Sequence of chain 1.B:
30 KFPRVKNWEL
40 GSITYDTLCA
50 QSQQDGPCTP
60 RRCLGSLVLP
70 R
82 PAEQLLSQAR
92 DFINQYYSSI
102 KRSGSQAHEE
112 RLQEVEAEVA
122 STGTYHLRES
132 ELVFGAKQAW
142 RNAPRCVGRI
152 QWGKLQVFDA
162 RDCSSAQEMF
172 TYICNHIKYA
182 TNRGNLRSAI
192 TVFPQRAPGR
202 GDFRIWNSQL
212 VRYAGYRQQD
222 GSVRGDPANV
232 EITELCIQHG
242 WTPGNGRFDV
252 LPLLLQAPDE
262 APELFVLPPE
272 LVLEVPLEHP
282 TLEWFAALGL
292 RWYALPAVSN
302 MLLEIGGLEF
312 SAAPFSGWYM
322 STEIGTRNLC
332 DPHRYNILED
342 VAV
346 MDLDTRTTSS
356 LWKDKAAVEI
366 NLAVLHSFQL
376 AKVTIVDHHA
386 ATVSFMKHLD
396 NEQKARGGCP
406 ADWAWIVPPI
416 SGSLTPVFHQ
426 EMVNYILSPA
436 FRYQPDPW

Sequence of chain 1.A:
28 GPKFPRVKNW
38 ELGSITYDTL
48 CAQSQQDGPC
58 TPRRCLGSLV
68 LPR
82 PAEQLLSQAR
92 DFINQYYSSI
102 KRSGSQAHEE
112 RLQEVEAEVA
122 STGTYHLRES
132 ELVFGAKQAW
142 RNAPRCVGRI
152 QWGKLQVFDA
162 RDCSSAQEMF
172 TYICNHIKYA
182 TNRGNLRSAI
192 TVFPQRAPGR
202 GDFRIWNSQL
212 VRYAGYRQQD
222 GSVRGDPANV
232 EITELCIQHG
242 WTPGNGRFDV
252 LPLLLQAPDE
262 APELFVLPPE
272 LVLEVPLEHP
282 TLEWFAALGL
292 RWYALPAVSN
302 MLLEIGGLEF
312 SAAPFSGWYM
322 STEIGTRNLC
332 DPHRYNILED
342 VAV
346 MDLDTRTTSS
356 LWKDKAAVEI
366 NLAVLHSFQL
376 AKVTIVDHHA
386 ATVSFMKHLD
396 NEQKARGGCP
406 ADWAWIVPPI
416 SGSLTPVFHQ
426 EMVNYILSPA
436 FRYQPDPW

Binding-site contacts:
Ligand atom N18 contacts residue HEM1 of chain 1.J at 3.1 Å (h-bond).
Ligand atom C20 contacts residue HEM1 of chain 1.J at 3.5 Å.
Ligand atom C31 contacts residue HEM1 of chain 1.J at 3.7 Å.
Ligand atom C13 contacts residue TYR438 of chain 1.B at 3.4 Å (hydrophobic).
Ligand atom C38 contacts residue HEM1 of chain 1.J at 3.7 Å.
Ligand atom C22 contacts residue GLY318 of chain 1.B at 3.1 Å.
Ligand atom C34 contacts residue HEM1 of chain 1.J at 3.7 Å.
Ligand atom C14 contacts residue TYR438 of chain 1.B at 3.5 Å (hydrophobic).
Ligand atom C23 contacts residue PHE316 of chain 1.B at 3.5 Å (hydrophobic).
Ligand atom C26 contacts residue GLU324 of chain 1.B at 3.5 Å.
Ligand atom C22 contacts residue SER317 of chain 1.B at 3.4 Å.
Ligand atom C22 contacts residue PHE316 of chain 1.B at 3.7 Å (hydrophobic).
Ligand atom S21 contacts residue GLY318 of chain 1.B at 3.6 Å.
Ligand atom N27 contacts residue GLU324 of chain 1.B at 2.6 Å (salt-bridge).
Ligand atom C35 contacts residue VAL299 of chain 1.B at 3.5 Å (hydrophobic).
Ligand atom S21 contacts residue HEM1 of chain 1.J at 3.3 Å.
Ligand atom C12 contacts residue LEU68 of chain 1.B at 3.3 Å (hydrophobic).
Ligand atom C23 contacts residue PRO297 of chain 1.B at 3.1 Å (hydrophobic).
Ligand atom C36 contacts residue HEM1 of chain 1.J at 3.5 Å.
Ligand atom C13 contacts residue LEU68 of chain 1.B at 3.6 Å (hydrophobic).
Ligand atom C25 contacts residue PRO297 of chain 1.B at 3.6 Å (hydrophobic).
Ligand atom C31 contacts residue GLU324 of chain 1.B at 3.2 Å.
Ligand atom C34 contacts residue VAL299 of chain 1.B at 3.4 Å (hydrophobic).
Ligand atom C06 contacts residue TRP37 of chain 1.A at 3.5 Å (hydrophobic).
Ligand atom C23 contacts residue SER317 of chain 1.B at 3.6 Å.
Ligand atom C24 contacts residue PRO297 of chain 1.B at 3.2 Å (hydrophobic).
Ligand atom C14 contacts residue HEM1 of chain 1.J at 3.4 Å.
Ligand atom C12 contacts residue VAL67 of chain 1.B at 3.6 Å (hydrophobic).
Ligand atom N26 contacts residue GLU324 of chain 1.B at 3.1 Å (salt-bridge).
Ligand atom N26 contacts residue TRP319 of chain 1.B at 2.9 Å (h-bond).
Ligand atom C37 contacts residue HEM1 of chain 1.J at 3.6 Å.
Ligand atom C24 contacts residue VAL299 of chain 1.B at 3.5 Å (hydrophobic).
Ligand atom C32 contacts residue GLU324 of chain 1.B at 3.4 Å.
Ligand atom C33 contacts residue GLN210 of chain 1.B at 3.7 Å.
Ligand atom C26 contacts residue PRO297 of chain 1.B at 3.7 Å (hydrophobic).
Ligand atom C33 contacts residue HEM1 of chain 1.J at 3.5 Å.
Ligand atom N06 contacts residue TRP37 of chain 1.A at 3.6 Å.
Ligand atom C20 contacts residue ASN301 of chain 1.B at 3.7 Å.
Ligand atom C13 contacts residue VAL67 of chain 1.B at 3.3 Å (hydrophobic).
Ligand atom C22 contacts residue HEM1 of chain 1.J at 3.6 Å.

This small molecule binds to this protein.
Small molecule (SMILES): [H]/N=C(/Nc1ccc(CCN(CC)Cc2cccc(N/C(=N/[H])c3cccs3)c2)cc1)c1cccs1